Sequence of chain 1.F:
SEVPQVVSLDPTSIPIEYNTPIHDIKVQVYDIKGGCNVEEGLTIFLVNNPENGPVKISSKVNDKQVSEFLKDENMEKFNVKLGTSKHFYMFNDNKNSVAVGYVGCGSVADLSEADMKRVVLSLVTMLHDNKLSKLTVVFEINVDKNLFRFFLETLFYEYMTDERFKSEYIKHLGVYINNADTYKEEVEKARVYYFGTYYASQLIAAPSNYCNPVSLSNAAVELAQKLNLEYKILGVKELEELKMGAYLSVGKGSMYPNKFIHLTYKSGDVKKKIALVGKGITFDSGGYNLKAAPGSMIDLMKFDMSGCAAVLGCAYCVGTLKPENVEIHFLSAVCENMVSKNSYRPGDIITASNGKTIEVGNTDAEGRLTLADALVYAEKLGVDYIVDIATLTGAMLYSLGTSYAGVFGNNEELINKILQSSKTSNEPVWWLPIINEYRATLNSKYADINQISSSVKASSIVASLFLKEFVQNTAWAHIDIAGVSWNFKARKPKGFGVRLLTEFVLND

The small molecule below binds the protein below.
Small molecule (SMILES): CC(C)(C)OC(=O)N[C@H](C(=O)NO)c1ccc(-n2cccn2)cc1

Binding-site contacts:
Ligand atom NAO contacts residue ZN1 of chain 1.AB at 3.2 Å.
Ligand atom CAK contacts residue GLY406 of chain 1.F at 3.9 Å.
Ligand atom NAO contacts residue CO31 of chain 1.BB at 3.5 Å (h-bond).
Ligand atom CAL contacts residue GLY406 of chain 1.F at 3.5 Å.
Ligand atom CAB contacts residue ARG380 of chain 1.F at 3.5 Å.
Ligand atom CAI contacts residue LYS303 of chain 1.F at 3.8 Å.
Ligand atom NAO contacts residue ZN1 of chain 1.CB at 2.7 Å.
Ligand atom N contacts residue LEU404 of chain 1.F at 3.7 Å.
Ligand atom C contacts residue ASP296 of chain 1.F at 3.6 Å.
Ligand atom O contacts residue ASP376 of chain 1.F at 2.7 Å (salt-bridge).
Ligand atom NAW contacts residue GLY406 of chain 1.F at 3.8 Å.
Ligand atom O contacts residue ZN1 of chain 1.AB at 3.8 Å.
Ligand atom CAJ contacts residue LEU404 of chain 1.F at 3.7 Å (hydrophobic).
Ligand atom OAF contacts residue GLU378 of chain 1.F at 2.9 Å (salt-bridge).
Ligand atom C contacts residue ZN1 of chain 1.CB at 2.7 Å.
Ligand atom C contacts residue LYS303 of chain 1.F at 3.3 Å.
Ligand atom CAG contacts residue MET309 of chain 1.F at 3.7 Å (hydrophobic).
Ligand atom CAJ contacts residue GLY406 of chain 1.F at 3.7 Å.
Ligand atom NAO contacts residue LEU404 of chain 1.F at 3.6 Å (h-bond).
Ligand atom NAO contacts residue ASP296 of chain 1.F at 3.8 Å.
Ligand atom CAU contacts residue GLY406 of chain 1.F at 3.6 Å.
Ligand atom OAF contacts residue CO31 of chain 1.BB at 3.1 Å (h-bond).
Ligand atom CA contacts residue LYS303 of chain 1.F at 3.7 Å.
Ligand atom O contacts residue LYS303 of chain 1.F at 2.3 Å (salt-bridge).
Ligand atom CAH contacts residue LEU409 of chain 1.F at 3.8 Å (hydrophobic).
Ligand atom CAA contacts residue ALA377 of chain 1.F at 3.8 Å (hydrophobic).
Ligand atom NAN contacts residue ALA494 of chain 1.F at 3.5 Å.
Ligand atom O contacts residue ASP296 of chain 1.F at 2.8 Å (salt-bridge).
Ligand atom CAT contacts residue LYS303 of chain 1.F at 3.8 Å.
Ligand atom OAF contacts residue ZN1 of chain 1.CB at 2.1 Å.
Ligand atom OAF contacts residue ZN1 of chain 1.AB at 2.0 Å.
Ligand atom C contacts residue ASP376 of chain 1.F at 3.2 Å.
Ligand atom OAF contacts residue LYS291 of chain 1.F at 3.3 Å (salt-bridge).
Ligand atom O contacts residue ZN1 of chain 1.CB at 2.1 Å.
Ligand atom NAO contacts residue ASP376 of chain 1.F at 3.0 Å (salt-bridge).
Ligand atom CAG contacts residue LEU409 of chain 1.F at 3.5 Å (hydrophobic).
Ligand atom NAN contacts residue GLY406 of chain 1.F at 3.9 Å.
Ligand atom CAH contacts residue ALA494 of chain 1.F at 3.1 Å (hydrophobic).
Ligand atom OAF contacts residue ASP376 of chain 1.F at 2.9 Å (salt-bridge).
Ligand atom OAF contacts residue ASP296 of chain 1.F at 2.9 Å (salt-bridge).